The small molecule below binds the protein below.
Small molecule (SMILES): O/N=C/c1nc(CCCCCN2CCOCC2)ccc1O

Binding-site contacts:
Ligand atom C14 contacts residue PHE327 of chain 1.A at 3.5 Å (hydrophobic).
Ligand atom O19 contacts residue 1PE1 of chain 1.F at 3.9 Å.
Ligand atom O19 contacts residue GLY115 of chain 1.A at 3.4 Å.
Ligand atom C13 contacts residue PHE328 of chain 1.A at 3.5 Å (hydrophobic).
Ligand atom C1 contacts residue 1PE1 of chain 1.F at 3.6 Å.
Ligand atom C12 contacts residue TYR118 of chain 1.A at 3.5 Å (hydrophobic).
Ligand atom N5 contacts residue 1PE1 of chain 1.F at 3.9 Å.
Ligand atom O16 contacts residue HIS437 of chain 1.A at 3.8 Å.
Ligand atom O19 contacts residue SER197 of chain 1.A at 3.5 Å (h-bond).
Ligand atom C15 contacts residue 1PE1 of chain 1.F at 3.5 Å.
Ligand atom O1 contacts residue TRP276 of chain 1.A at 3.9 Å.
Ligand atom C7 contacts residue TRP276 of chain 1.A at 3.6 Å (hydrophobic).
Ligand atom C10 contacts residue TYR331 of chain 1.A at 4.0 Å (hydrophobic).
Ligand atom C13 contacts residue 1PE1 of chain 1.F at 3.6 Å.
Ligand atom C5 contacts residue TRP276 of chain 1.A at 3.7 Å (hydrophobic).
Ligand atom C11 contacts residue TYR118 of chain 1.A at 3.6 Å (hydrophobic).
Ligand atom C1 contacts residue PHE328 of chain 1.A at 3.6 Å (hydrophobic).
Ligand atom O16 contacts residue PHE327 of chain 1.A at 3.8 Å.
Ligand atom C9 contacts residue TRP276 of chain 1.A at 3.8 Å (hydrophobic).
Ligand atom C14 contacts residue 1PE1 of chain 1.F at 3.6 Å.
Ligand atom N4 contacts residue TRP276 of chain 1.A at 4.1 Å.
Ligand atom O19 contacts residue GLY116 of chain 1.A at 3.9 Å.
Ligand atom C17 contacts residue 1PE1 of chain 1.F at 3.9 Å.
Ligand atom C3 contacts residue TRP276 of chain 1.A at 3.8 Å (hydrophobic).
Ligand atom C10 contacts residue 1PE1 of chain 1.F at 3.9 Å.
Ligand atom C1 contacts residue TYR118 of chain 1.A at 3.5 Å (hydrophobic).
Ligand atom N5 contacts residue PHE328 of chain 1.A at 3.5 Å.
Ligand atom C6 contacts residue TYR67 of chain 1.A at 3.4 Å (hydrophobic).
Ligand atom C12 contacts residue 1PE1 of chain 1.F at 3.9 Å.
Ligand atom C14 contacts residue PHE328 of chain 1.A at 3.6 Å (hydrophobic).
Ligand atom C9 contacts residue TYR118 of chain 1.A at 3.9 Å (hydrophobic).
Ligand atom C10 contacts residue TYR118 of chain 1.A at 3.6 Å (hydrophobic).
Ligand atom O16 contacts residue 1PE1 of chain 1.F at 3.2 Å.
Ligand atom N18 contacts residue 1PE1 of chain 1.F at 3.2 Å.
Ligand atom O16 contacts residue PHE328 of chain 1.A at 3.8 Å.
Ligand atom C12 contacts residue PHE328 of chain 1.A at 3.4 Å (hydrophobic).
Ligand atom C5 contacts residue TYR67 of chain 1.A at 3.6 Å (hydrophobic).
Ligand atom C17 contacts residue TYR118 of chain 1.A at 3.8 Å (hydrophobic).
Ligand atom C15 contacts residue PHE328 of chain 1.A at 3.5 Å (hydrophobic).
Ligand atom N5 contacts residue TYR118 of chain 1.A at 2.8 Å (h-bond).

Sequence of chain 1.A:
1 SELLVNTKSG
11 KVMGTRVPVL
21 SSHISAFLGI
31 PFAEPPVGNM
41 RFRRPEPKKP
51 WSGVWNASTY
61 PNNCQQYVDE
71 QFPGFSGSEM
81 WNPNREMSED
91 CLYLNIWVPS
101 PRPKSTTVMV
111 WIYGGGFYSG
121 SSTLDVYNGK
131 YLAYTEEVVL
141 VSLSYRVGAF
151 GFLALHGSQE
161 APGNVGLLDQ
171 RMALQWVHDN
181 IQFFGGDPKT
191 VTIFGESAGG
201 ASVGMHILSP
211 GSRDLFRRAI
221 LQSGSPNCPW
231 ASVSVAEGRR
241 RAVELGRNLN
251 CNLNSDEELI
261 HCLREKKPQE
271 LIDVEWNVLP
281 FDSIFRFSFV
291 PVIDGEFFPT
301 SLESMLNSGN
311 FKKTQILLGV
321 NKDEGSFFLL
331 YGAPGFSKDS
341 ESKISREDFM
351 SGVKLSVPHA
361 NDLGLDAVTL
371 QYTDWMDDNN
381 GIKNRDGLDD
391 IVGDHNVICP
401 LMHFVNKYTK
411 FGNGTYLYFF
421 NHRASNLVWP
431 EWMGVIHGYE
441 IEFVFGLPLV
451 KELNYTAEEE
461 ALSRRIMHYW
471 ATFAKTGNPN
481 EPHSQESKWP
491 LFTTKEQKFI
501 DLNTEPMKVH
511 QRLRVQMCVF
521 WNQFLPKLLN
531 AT